This protein binds this small molecule.
Small molecule (SMILES): CC[C@H](C)[C@H](N)C(=O)N[C@@H](CO)C(=O)N[C@@H](CCC(=O)O)C(=O)N[C@H](C=O)C(C)C

Sequence of chain 3.E:
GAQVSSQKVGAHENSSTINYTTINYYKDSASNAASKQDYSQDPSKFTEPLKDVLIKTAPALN

Binding-site contacts:
Ligand atom OE1 contacts residue ASN25 of chain 3.E at 4.2 Å.
Ligand atom C contacts residue ALA2 of chain 3.E at 3.5 Å (hydrophobic).
Ligand atom N contacts residue GLN3 of chain 3.E at 4.5 Å.
Ligand atom OG contacts residue GLN3 of chain 3.E at 3.3 Å (h-bond).
Ligand atom CA contacts residue GLN3 of chain 3.E at 4.5 Å.
Ligand atom CG1 contacts residue GLN3 of chain 3.E at 3.3 Å.
Ligand atom CA contacts residue ALA2 of chain 3.E at 3.9 Å (hydrophobic).
Ligand atom CG contacts residue VAL4 of chain 3.E at 4.4 Å (hydrophobic).
Ligand atom CG2 contacts residue SER5 of chain 3.E at 3.4 Å.
Ligand atom N contacts residue ALA2 of chain 3.E at 2.8 Å (h-bond).
Ligand atom CG2 contacts residue GLN3 of chain 3.E at 3.5 Å.
Ligand atom CD contacts residue VAL4 of chain 3.E at 3.6 Å (hydrophobic).
Ligand atom C contacts residue ALA2 of chain 3.E at 4.0 Å (hydrophobic).
Ligand atom CG1 contacts residue ALA2 of chain 3.E at 4.5 Å (hydrophobic).
Ligand atom CB contacts residue GLN3 of chain 3.E at 4.0 Å.
Ligand atom C contacts residue GLN3 of chain 3.E at 3.9 Å.
Ligand atom O contacts residue VAL4 of chain 3.E at 3.2 Å (h-bond).
Ligand atom C contacts residue VAL4 of chain 3.E at 3.5 Å (hydrophobic).
Ligand atom O contacts residue GLN3 of chain 3.E at 2.9 Å (h-bond).
Ligand atom O contacts residue ALA2 of chain 3.E at 4.0 Å.
Ligand atom O contacts residue VAL4 of chain 3.E at 4.4 Å.
Ligand atom CA contacts residue VAL4 of chain 3.E at 4.1 Å (hydrophobic).
Ligand atom C contacts residue VAL4 of chain 3.E at 4.0 Å (hydrophobic).
Ligand atom CB contacts residue VAL4 of chain 3.E at 4.4 Å (hydrophobic).
Ligand atom CA contacts residue ALA2 of chain 3.E at 3.3 Å (hydrophobic).
Ligand atom N contacts residue VAL4 of chain 3.E at 4.3 Å.
Ligand atom CB contacts residue GLN3 of chain 3.E at 3.7 Å.
Ligand atom CB contacts residue ALA2 of chain 3.E at 4.4 Å (hydrophobic).
Ligand atom CG2 contacts residue VAL4 of chain 3.E at 3.4 Å (hydrophobic).
Ligand atom N contacts residue VAL4 of chain 3.E at 3.1 Å (h-bond).
Ligand atom CG2 contacts residue ALA2 of chain 3.E at 4.0 Å (hydrophobic).
Ligand atom OE1 contacts residue VAL4 of chain 3.E at 3.6 Å.
Ligand atom CB contacts residue ALA2 of chain 3.E at 3.3 Å (hydrophobic).
Ligand atom CB contacts residue VAL4 of chain 3.E at 4.0 Å (hydrophobic).
Ligand atom CA contacts residue VAL4 of chain 3.E at 3.3 Å (hydrophobic).
Ligand atom OE2 contacts residue VAL4 of chain 3.E at 3.7 Å.